Sequence of chain 1.A:
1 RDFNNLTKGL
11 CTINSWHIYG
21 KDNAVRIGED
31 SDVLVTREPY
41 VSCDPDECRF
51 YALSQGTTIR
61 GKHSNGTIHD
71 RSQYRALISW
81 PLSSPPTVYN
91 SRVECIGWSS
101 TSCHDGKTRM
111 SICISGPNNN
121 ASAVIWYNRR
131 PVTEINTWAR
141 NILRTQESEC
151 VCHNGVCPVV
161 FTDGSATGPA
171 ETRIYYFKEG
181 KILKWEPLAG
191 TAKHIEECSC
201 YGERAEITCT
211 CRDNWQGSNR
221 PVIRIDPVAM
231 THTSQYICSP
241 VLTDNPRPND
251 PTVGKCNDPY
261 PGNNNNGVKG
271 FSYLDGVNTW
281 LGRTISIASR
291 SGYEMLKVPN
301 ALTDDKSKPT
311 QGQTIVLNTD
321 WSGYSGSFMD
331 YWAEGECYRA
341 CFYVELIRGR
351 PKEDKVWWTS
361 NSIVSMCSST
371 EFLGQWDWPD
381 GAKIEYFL

This small molecule binds to this protein.
Small molecule (SMILES): CC(=O)N[C@@H]1[C@@H](O)[C@H](O)[C@@H](CO)O[C@H]1O

Binding-site contacts:
Ligand atom N2 contacts residue ASN65 of chain 1.A at 3.3 Å (h-bond).
Ligand atom O4 contacts residue TRP357 of chain 1.A at 4.2 Å.
Ligand atom C7 contacts residue TRP357 of chain 1.A at 4.0 Å (hydrophobic).
Ligand atom C3 contacts residue ASN65 of chain 1.A at 4.2 Å.
Ligand atom N2 contacts residue TRP357 of chain 1.A at 3.5 Å (h-bond).
Ligand atom C5 contacts residue ASN65 of chain 1.A at 3.9 Å.
Ligand atom O3 contacts residue TRP357 of chain 1.A at 4.4 Å.
Ligand atom O7 contacts residue ASN65 of chain 1.A at 2.9 Å (h-bond).
Ligand atom C7 contacts residue ASN65 of chain 1.A at 3.3 Å.
Ligand atom C4 contacts residue TRP357 of chain 1.A at 4.4 Å (hydrophobic).
Ligand atom O5 contacts residue ASN65 of chain 1.A at 2.5 Å (h-bond).
Ligand atom C2 contacts residue ASN65 of chain 1.A at 2.9 Å.
Ligand atom O5 contacts residue TRP357 of chain 1.A at 4.3 Å.
Ligand atom C5 contacts residue TRP357 of chain 1.A at 4.0 Å (hydrophobic).
Ligand atom C8 contacts residue TRP357 of chain 1.A at 3.5 Å (hydrophobic).
Ligand atom C2 contacts residue TRP357 of chain 1.A at 4.2 Å (hydrophobic).
Ligand atom C3 contacts residue TRP357 of chain 1.A at 3.8 Å (hydrophobic).
Ligand atom C8 contacts residue ASN65 of chain 1.A at 4.5 Å.
Ligand atom C1 contacts residue TRP357 of chain 1.A at 3.8 Å (hydrophobic).
Ligand atom C1 contacts residue ASN65 of chain 1.A at 1.9 Å.